The small molecule below binds the protein below.
Small molecule (SMILES): O=C(O)[C@@]1(O)C[C@@H](O)[C@@H](O[C@H]2O[C@H](CO[C@H]3O[C@H](CO)[C@@H](O)[C@H](O)[C@@H]3O)[C@@H](O)[C@H](O[C@H]3O[C@H](CO)[C@@H](O)[C@H](O)[C@@H]3O[C@H]3O[C@H](CO)[C@@H](O)[C@H](O)[C@@H]3O[C@H]3O[C@H](CO)[C@@H](O)[C@H](O)[C@@H]3O)[C@@H]2O)[C@@H]([C@H](O)CO)O1

Binding-site contacts:
Ligand atom O6 contacts residue GLY93 of chain 1.A at 2.8 Å (h-bond).
Ligand atom O4 contacts residue LYS99 of chain 1.B at 3.7 Å.
Ligand atom C5 contacts residue SER105 of chain 1.B at 3.5 Å.
Ligand atom C3 contacts residue TYR94 of chain 1.A at 3.2 Å (hydrophobic).
Ligand atom O4 contacts residue TYR94 of chain 1.A at 2.8 Å (h-bond).
Ligand atom C4 contacts residue TYR94 of chain 1.A at 3.6 Å (hydrophobic).
Ligand atom C6 contacts residue THR33 of chain 1.B at 3.6 Å.
Ligand atom O5 contacts residue THR33 of chain 1.B at 2.9 Å (h-bond).
Ligand atom O2 contacts residue ALA31 of chain 1.B at 3.3 Å (h-bond).
Ligand atom C1 contacts residue THR33 of chain 1.B at 3.7 Å.
Ligand atom O6 contacts residue LYS99 of chain 1.B at 3.3 Å.
Ligand atom O5 contacts residue SER105 of chain 1.B at 3.6 Å (h-bond).
Ligand atom O3 contacts residue ASP108 of chain 1.B at 2.7 Å (salt-bridge).
Ligand atom O3 contacts residue TYR94 of chain 1.A at 2.9 Å (h-bond).
Ligand atom O6 contacts residue THR33 of chain 1.B at 2.6 Å (h-bond).
Ligand atom O6 contacts residue ASP106 of chain 1.B at 2.3 Å (salt-bridge).
Ligand atom O4 contacts residue ASP108 of chain 1.B at 2.8 Å (salt-bridge).
Ligand atom O2 contacts residue LYS99 of chain 1.B at 2.8 Å (salt-bridge).
Ligand atom O4 contacts residue ASP106 of chain 1.B at 2.3 Å (salt-bridge).
Ligand atom O3 contacts residue GLY100 of chain 1.B at 3.6 Å.
Ligand atom O6 contacts residue SER105 of chain 1.B at 3.5 Å.
Ligand atom C3 contacts residue ASP106 of chain 1.B at 3.4 Å.
Ligand atom C6 contacts residue ASP106 of chain 1.B at 3.4 Å.
Ligand atom O5 contacts residue ASP106 of chain 1.B at 3.4 Å (salt-bridge).
Ligand atom C6 contacts residue GLY93 of chain 1.A at 3.6 Å.
Ligand atom O2 contacts residue THR33 of chain 1.B at 2.7 Å (h-bond).
Ligand atom O2 contacts residue HIS32 of chain 1.B at 3.3 Å.
Ligand atom C3 contacts residue ASP108 of chain 1.B at 3.5 Å.
Ligand atom C6 contacts residue LEU104 of chain 1.B at 3.5 Å (hydrophobic).
Ligand atom C3 contacts residue SER105 of chain 1.B at 3.3 Å.
Ligand atom O3 contacts residue LYS99 of chain 1.B at 3.0 Å (salt-bridge).
Ligand atom O4 contacts residue SER105 of chain 1.B at 2.7 Å (h-bond).
Ligand atom C2 contacts residue ALA31 of chain 1.B at 3.4 Å (hydrophobic).
Ligand atom C1 contacts residue ALA31 of chain 1.B at 3.2 Å (hydrophobic).
Ligand atom C4 contacts residue ASP106 of chain 1.B at 3.0 Å.
Ligand atom C3 contacts residue ALA31 of chain 1.B at 3.7 Å (hydrophobic).
Ligand atom O3 contacts residue ALA31 of chain 1.B at 2.7 Å (h-bond).
Ligand atom C5 contacts residue ASP106 of chain 1.B at 3.2 Å.
Ligand atom C4 contacts residue SER105 of chain 1.B at 3.2 Å.
Ligand atom O4 contacts residue ASN107 of chain 1.B at 3.2 Å (h-bond).

Sequence of chain 1.A:
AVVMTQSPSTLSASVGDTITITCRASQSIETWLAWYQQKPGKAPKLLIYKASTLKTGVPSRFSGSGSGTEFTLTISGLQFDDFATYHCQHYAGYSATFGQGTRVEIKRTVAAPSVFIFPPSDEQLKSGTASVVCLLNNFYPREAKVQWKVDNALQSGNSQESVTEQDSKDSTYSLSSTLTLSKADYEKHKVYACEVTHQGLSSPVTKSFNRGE

Sequence of chain 1.B:
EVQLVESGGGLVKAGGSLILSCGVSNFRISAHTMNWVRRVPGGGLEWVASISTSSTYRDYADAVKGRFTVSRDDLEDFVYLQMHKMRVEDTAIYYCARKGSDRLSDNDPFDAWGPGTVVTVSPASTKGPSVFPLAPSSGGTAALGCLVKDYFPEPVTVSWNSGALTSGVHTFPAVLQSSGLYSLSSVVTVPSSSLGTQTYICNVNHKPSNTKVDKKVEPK